The protein below binds the small molecule below.
Small molecule (SMILES): COc1cc(-c2nc(-c3cc(OC)c(OC)c(OC)c3)cnc2N)ccc1C(=O)O

Sequence of chain 1.A:
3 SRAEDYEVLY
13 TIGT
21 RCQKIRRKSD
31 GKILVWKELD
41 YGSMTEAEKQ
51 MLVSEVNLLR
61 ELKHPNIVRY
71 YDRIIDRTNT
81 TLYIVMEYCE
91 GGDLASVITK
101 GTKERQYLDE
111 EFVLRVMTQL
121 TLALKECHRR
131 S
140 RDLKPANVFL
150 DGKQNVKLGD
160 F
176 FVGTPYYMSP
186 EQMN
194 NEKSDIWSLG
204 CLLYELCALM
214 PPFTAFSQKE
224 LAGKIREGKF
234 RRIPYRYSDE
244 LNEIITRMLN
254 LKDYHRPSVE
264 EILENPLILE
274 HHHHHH

Binding-site contacts:
Ligand atom C28 contacts residue LYS37 of chain 1.A at 3.7 Å.
Ligand atom C05 contacts residue PHE148 of chain 1.A at 3.7 Å (hydrophobic).
Ligand atom C11 contacts residue ILE14 of chain 1.A at 3.7 Å (hydrophobic).
Ligand atom C20 contacts residue CYS89 of chain 1.A at 3.7 Å (hydrophobic).
Ligand atom O30 contacts residue LYS37 of chain 1.A at 2.9 Å.
Ligand atom C20 contacts residue GLY92 of chain 1.A at 3.6 Å.
Ligand atom O29 contacts residue LYS37 of chain 1.A at 3.5 Å (salt-bridge).
Ligand atom C17 contacts residue GLY92 of chain 1.A at 3.5 Å.
Ligand atom C19 contacts residue TYR88 of chain 1.A at 3.4 Å (hydrophobic).
Ligand atom C28 contacts residue ASP159 of chain 1.A at 3.8 Å.
Ligand atom C01 contacts residue VAL68 of chain 1.A at 3.4 Å (hydrophobic).
Ligand atom C23 contacts residue GLU87 of chain 1.A at 3.8 Å.
Ligand atom C03 contacts residue MET86 of chain 1.A at 3.6 Å (hydrophobic).
Ligand atom O02 contacts residue TYR70 of chain 1.A at 3.8 Å.
Ligand atom C10 contacts residue ILE14 of chain 1.A at 3.7 Å (hydrophobic).
Ligand atom C13 contacts residue ASP93 of chain 1.A at 3.8 Å.
Ligand atom C25 contacts residue CYS22 of chain 1.A at 3.3 Å (hydrophobic).
Ligand atom O02 contacts residue PHE148 of chain 1.A at 3.6 Å.
Ligand atom C21 contacts residue TYR88 of chain 1.A at 3.8 Å (hydrophobic).
Ligand atom C19 contacts residue GLU90 of chain 1.A at 3.5 Å.
Ligand atom C04 contacts residue MET86 of chain 1.A at 3.7 Å (hydrophobic).
Ligand atom C01 contacts residue MET86 of chain 1.A at 3.6 Å (hydrophobic).
Ligand atom C06 contacts residue PHE148 of chain 1.A at 3.8 Å (hydrophobic).
Ligand atom C01 contacts residue TYR70 of chain 1.A at 3.0 Å (hydrophobic).
Ligand atom N22 contacts residue VAL35 of chain 1.A at 3.8 Å.
Ligand atom C14 contacts residue GLY92 of chain 1.A at 3.8 Å.
Ligand atom O29 contacts residue ASP159 of chain 1.A at 2.7 Å (salt-bridge).
Ligand atom C16 contacts residue SER96 of chain 1.A at 3.5 Å.
Ligand atom O02 contacts residue ASP159 of chain 1.A at 3.6 Å (salt-bridge).
Ligand atom C03 contacts residue PHE148 of chain 1.A at 3.6 Å (hydrophobic).
Ligand atom N24 contacts residue VAL35 of chain 1.A at 3.8 Å.
Ligand atom N24 contacts residue MET86 of chain 1.A at 3.6 Å (h-bond).
Ligand atom N22 contacts residue CYS89 of chain 1.A at 2.9 Å (h-bond).
Ligand atom C01 contacts residue ASP159 of chain 1.A at 3.7 Å.
Ligand atom C04 contacts residue PHE148 of chain 1.A at 3.4 Å (hydrophobic).
Ligand atom N24 contacts residue GLU87 of chain 1.A at 2.8 Å (salt-bridge).
Ligand atom N07 contacts residue PHE148 of chain 1.A at 3.5 Å.
Ligand atom C01 contacts residue GLY158 of chain 1.A at 3.5 Å.
Ligand atom C21 contacts residue CYS89 of chain 1.A at 3.1 Å (hydrophobic).
Ligand atom O29 contacts residue PHE160 of chain 1.A at 3.6 Å (h-bond).